Sequence of chain 1.A:
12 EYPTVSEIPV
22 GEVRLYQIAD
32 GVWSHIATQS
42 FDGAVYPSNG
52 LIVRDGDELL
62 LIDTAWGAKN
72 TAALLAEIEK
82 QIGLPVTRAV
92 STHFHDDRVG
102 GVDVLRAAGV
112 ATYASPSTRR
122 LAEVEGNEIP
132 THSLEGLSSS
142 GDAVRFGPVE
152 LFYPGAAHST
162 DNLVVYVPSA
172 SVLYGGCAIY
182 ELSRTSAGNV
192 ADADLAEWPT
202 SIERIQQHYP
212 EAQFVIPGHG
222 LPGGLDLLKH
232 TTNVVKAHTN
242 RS

Binding-site contacts:
Ligand atom C06 contacts residue TRP67 of chain 1.A at 3.6 Å (hydrophobic).
Ligand atom N01 contacts residue HIS96 of chain 1.A at 3.0 Å (h-bond).
Ligand atom C13 contacts residue TRP67 of chain 1.A at 3.9 Å (hydrophobic).
Ligand atom S03 contacts residue HIS220 of chain 1.A at 3.5 Å (h-bond).
Ligand atom N01 contacts residue ASN190 of chain 1.A at 3.9 Å.
Ligand atom N01 contacts residue HIS94 of chain 1.A at 3.5 Å (h-bond).
Ligand atom N04 contacts residue ASP98 of chain 1.A at 3.9 Å.
Ligand atom N01 contacts residue ZN1 of chain 1.C at 1.9 Å.
Ligand atom C06 contacts residue HIS220 of chain 1.A at 3.3 Å.
Ligand atom S03 contacts residue ASP98 of chain 1.A at 3.8 Å.
Ligand atom N16 contacts residue ASP98 of chain 1.A at 3.6 Å.
Ligand atom N01 contacts residue ASP98 of chain 1.A at 3.3 Å (salt-bridge).
Ligand atom C02 contacts residue ASP98 of chain 1.A at 3.5 Å.
Ligand atom C11 contacts residue PHE42 of chain 1.A at 3.9 Å (hydrophobic).
Ligand atom C07 contacts residue ASN190 of chain 1.A at 4.0 Å.
Ligand atom S03 contacts residue CYS178 of chain 1.A at 3.5 Å.
Ligand atom C06 contacts residue ASP98 of chain 1.A at 3.6 Å.
Ligand atom N01 contacts residue HIS159 of chain 1.A at 3.3 Å (h-bond).
Ligand atom C07 contacts residue ASP98 of chain 1.A at 4.0 Å.
Ligand atom C02 contacts residue HIS159 of chain 1.A at 3.7 Å.
Ligand atom N16 contacts residue ASN190 of chain 1.A at 3.6 Å (h-bond).
Ligand atom C14 contacts residue TRP67 of chain 1.A at 3.9 Å (hydrophobic).
Ligand atom N16 contacts residue ZN1 of chain 1.C at 3.0 Å.
Ligand atom S03 contacts residue ZN1 of chain 1.D at 2.3 Å.
Ligand atom C05 contacts residue ZN1 of chain 1.D at 3.9 Å.
Ligand atom C05 contacts residue FMT1 of chain 1.G at 3.6 Å.
Ligand atom C06 contacts residue ZN1 of chain 1.D at 3.9 Å.
Ligand atom C02 contacts residue ZN1 of chain 1.C at 2.9 Å.
Ligand atom C12 contacts residue TRP67 of chain 1.A at 3.9 Å (hydrophobic).
Ligand atom CL1 contacts residue ASP97 of chain 1.A at 3.7 Å.
Ligand atom CL1 contacts residue TRP67 of chain 1.A at 3.5 Å.
Ligand atom N01 contacts residue ZN1 of chain 1.D at 4.0 Å.
Ligand atom C05 contacts residue HIS220 of chain 1.A at 3.9 Å.
Ligand atom S03 contacts residue ZN1 of chain 1.C at 3.4 Å.
Ligand atom CL1 contacts residue ASP98 of chain 1.A at 3.3 Å.
Ligand atom N16 contacts residue HIS96 of chain 1.A at 3.2 Å (h-bond).
Ligand atom C02 contacts residue ZN1 of chain 1.D at 3.1 Å.
Ligand atom S03 contacts residue FMT1 of chain 1.G at 3.3 Å.
Ligand atom S03 contacts residue HIS159 of chain 1.A at 3.2 Å.
Ligand atom N04 contacts residue ZN1 of chain 1.D at 3.7 Å.

This small molecule binds to this protein.
Small molecule (SMILES): CCn1c(S)nnc1-c1nn(C)c(C)c1Cl